Sequence of chain 1.A:
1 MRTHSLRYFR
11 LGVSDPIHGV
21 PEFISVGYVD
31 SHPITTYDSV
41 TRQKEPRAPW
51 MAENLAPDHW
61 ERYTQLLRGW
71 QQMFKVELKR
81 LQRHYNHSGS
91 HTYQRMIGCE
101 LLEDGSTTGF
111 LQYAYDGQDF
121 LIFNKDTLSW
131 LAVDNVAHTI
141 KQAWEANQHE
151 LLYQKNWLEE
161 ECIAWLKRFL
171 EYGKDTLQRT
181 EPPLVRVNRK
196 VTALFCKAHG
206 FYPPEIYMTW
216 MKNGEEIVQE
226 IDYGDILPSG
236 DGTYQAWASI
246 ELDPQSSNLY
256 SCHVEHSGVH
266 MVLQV

This protein binds this small molecule.
Small molecule (SMILES): O=Cc1c(O)ccc2ccccc12

Binding-site contacts:
Ligand atom C4 contacts residue TYR8 of chain 1.A at 3.1 Å (hydrophobic).
Ligand atom C2 contacts residue THR35 of chain 1.A at 4.0 Å.
Ligand atom C8 contacts residue GOL1 of chain 1.J at 3.7 Å.
Ligand atom C contacts residue TYR8 of chain 1.A at 4.3 Å (hydrophobic).
Ligand atom C6 contacts residue TRP157 of chain 1.A at 4.2 Å (hydrophobic).
Ligand atom C1 contacts residue TYR8 of chain 1.A at 3.9 Å (hydrophobic).
Ligand atom C contacts residue THR35 of chain 1.A at 3.8 Å.
Ligand atom C2 contacts residue LYS44 of chain 1.A at 2.9 Å.
Ligand atom C4 contacts residue TYR63 of chain 1.A at 4.2 Å (hydrophobic).
Ligand atom C6 contacts residue TRP165 of chain 1.A at 4.1 Å (hydrophobic).
Ligand atom C5 contacts residue TYR8 of chain 1.A at 3.0 Å (hydrophobic).
Ligand atom C2 contacts residue TYR63 of chain 1.A at 3.8 Å (hydrophobic).
Ligand atom C10 contacts residue LYS44 of chain 1.A at 3.7 Å.
Ligand atom C contacts residue LYS44 of chain 1.A at 1.3 Å.
Ligand atom C9 contacts residue TYR8 of chain 1.A at 3.5 Å (hydrophobic).
Ligand atom C3 contacts residue TYR8 of chain 1.A at 3.8 Å (hydrophobic).
Ligand atom O1 contacts residue LYS44 of chain 1.A at 2.6 Å (salt-bridge).
Ligand atom C7 contacts residue TYR95 of chain 1.G at 4.2 Å (hydrophobic).
Ligand atom C4 contacts residue PHE169 of chain 1.A at 4.0 Å (hydrophobic).
Ligand atom C10 contacts residue TYR63 of chain 1.A at 3.6 Å (hydrophobic).
Ligand atom C10 contacts residue TYR8 of chain 1.A at 3.4 Å (hydrophobic).
Ligand atom C9 contacts residue TYR63 of chain 1.A at 4.1 Å (hydrophobic).
Ligand atom C7 contacts residue TYR8 of chain 1.A at 3.4 Å (hydrophobic).
Ligand atom C6 contacts residue TYR8 of chain 1.A at 3.2 Å (hydrophobic).
Ligand atom O1 contacts residue THR35 of chain 1.A at 3.6 Å.
Ligand atom C2 contacts residue TYR8 of chain 1.A at 4.2 Å (hydrophobic).
Ligand atom C5 contacts residue TYR63 of chain 1.A at 3.9 Å (hydrophobic).
Ligand atom C2 contacts residue HIS59 of chain 1.A at 3.5 Å.
Ligand atom C8 contacts residue TYR8 of chain 1.A at 3.7 Å (hydrophobic).
Ligand atom O1 contacts residue TRP60 of chain 1.A at 4.0 Å.
Ligand atom C1 contacts residue TYR63 of chain 1.A at 3.5 Å (hydrophobic).
Ligand atom C4 contacts residue TRP165 of chain 1.A at 4.0 Å (hydrophobic).
Ligand atom C3 contacts residue HIS59 of chain 1.A at 3.4 Å.
Ligand atom C3 contacts residue PHE169 of chain 1.A at 4.0 Å (hydrophobic).
Ligand atom O1 contacts residue TYR63 of chain 1.A at 4.0 Å.
Ligand atom C1 contacts residue LYS44 of chain 1.A at 2.4 Å.
Ligand atom C7 contacts residue TRP157 of chain 1.A at 3.6 Å (hydrophobic).
Ligand atom C contacts residue TYR63 of chain 1.A at 3.8 Å (hydrophobic).
Ligand atom C7 contacts residue GOL1 of chain 1.J at 4.0 Å.
Ligand atom O1 contacts residue HIS59 of chain 1.A at 2.9 Å (h-bond).

Sequence of chain 1.G:
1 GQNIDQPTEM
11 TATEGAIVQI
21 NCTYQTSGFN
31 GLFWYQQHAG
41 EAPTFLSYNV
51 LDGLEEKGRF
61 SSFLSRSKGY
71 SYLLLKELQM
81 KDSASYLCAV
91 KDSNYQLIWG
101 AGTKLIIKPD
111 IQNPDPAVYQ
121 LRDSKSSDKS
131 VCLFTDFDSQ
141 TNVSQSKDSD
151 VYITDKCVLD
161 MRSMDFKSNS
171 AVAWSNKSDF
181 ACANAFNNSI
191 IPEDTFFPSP